A small-molecule ligand and the protein it binds are described below.
Small molecule (SMILES): CC(=O)N[C@H]1[C@H](O[C@H]2[C@H](O)[C@@H](NC(C)=O)CO[C@@H]2CO)O[C@H](CO)[C@@H](O)[C@@H]1O

Sequence of chain 42.J:
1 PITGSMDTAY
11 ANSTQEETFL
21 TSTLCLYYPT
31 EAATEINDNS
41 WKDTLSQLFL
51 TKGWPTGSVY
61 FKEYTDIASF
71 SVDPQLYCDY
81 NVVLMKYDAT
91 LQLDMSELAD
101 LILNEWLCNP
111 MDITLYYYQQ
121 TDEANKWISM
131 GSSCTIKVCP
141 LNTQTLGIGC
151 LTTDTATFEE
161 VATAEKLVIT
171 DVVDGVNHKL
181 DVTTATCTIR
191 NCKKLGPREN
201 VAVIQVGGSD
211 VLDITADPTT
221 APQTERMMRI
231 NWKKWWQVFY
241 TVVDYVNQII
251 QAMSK

Binding-site contacts:
Ligand atom C2 contacts residue ASN12 of chain 42.J at 3.2 Å.
Ligand atom N2 contacts residue ASN12 of chain 42.J at 3.8 Å.
Ligand atom C7 contacts residue ASN12 of chain 42.J at 3.9 Å.
Ligand atom O5 contacts residue ASN12 of chain 42.J at 2.7 Å (h-bond).
Ligand atom C1 contacts residue ASN12 of chain 42.J at 2.1 Å.
Ligand atom C5 contacts residue ASN12 of chain 42.J at 4.1 Å.
Ligand atom O7 contacts residue ASN12 of chain 42.J at 3.7 Å.